Binding-site contacts:
Ligand atom C2 contacts residue HIS117 of chain 1.A at 3.5 Å.
Ligand atom C7 contacts residue TYR24 of chain 1.A at 2.9 Å (hydrophobic).
Ligand atom C15 contacts residue TYR24 of chain 1.A at 4.3 Å (hydrophobic).
Ligand atom C5 contacts residue TYR24 of chain 1.A at 4.0 Å (hydrophobic).
Ligand atom C2 contacts residue PHE118 of chain 1.A at 3.8 Å (hydrophobic).
Ligand atom O3 contacts residue NAP1 of chain 1.D at 2.8 Å.
Ligand atom C5 contacts residue PHE54 of chain 1.A at 3.8 Å (hydrophobic).
Ligand atom O3 contacts residue TYR55 of chain 1.A at 2.5 Å (h-bond).
Ligand atom C19 contacts residue VAL306 of chain 1.A at 3.8 Å (hydrophobic).
Ligand atom C11 contacts residue PHE310 of chain 1.A at 4.2 Å (hydrophobic).
Ligand atom C15 contacts residue GLU224 of chain 1.A at 4.1 Å.
Ligand atom C3 contacts residue TYR55 of chain 1.A at 3.6 Å (hydrophobic).
Ligand atom C4 contacts residue TYR55 of chain 1.A at 3.6 Å (hydrophobic).
Ligand atom C12 contacts residue ILE129 of chain 1.A at 4.3 Å (hydrophobic).
Ligand atom C3 contacts residue NAP1 of chain 1.D at 3.1 Å.
Ligand atom C4 contacts residue TYR24 of chain 1.A at 4.2 Å (hydrophobic).
Ligand atom C3 contacts residue HIS117 of chain 1.A at 3.6 Å.
Ligand atom C4 contacts residue NAP1 of chain 1.D at 3.8 Å.
Ligand atom C6 contacts residue PHE54 of chain 1.A at 4.2 Å (hydrophobic).
Ligand atom C10 contacts residue PHE54 of chain 1.A at 3.9 Å (hydrophobic).
Ligand atom C12 contacts residue PHE54 of chain 1.A at 4.5 Å (hydrophobic).
Ligand atom C7 contacts residue GLU224 of chain 1.A at 4.0 Å.
Ligand atom C11 contacts residue PHE54 of chain 1.A at 4.3 Å (hydrophobic).
Ligand atom C8 contacts residue TYR24 of chain 1.A at 4.2 Å (hydrophobic).
Ligand atom C15 contacts residue PRO225 of chain 1.A at 4.3 Å (hydrophobic).
Ligand atom C6 contacts residue TYR24 of chain 1.A at 2.6 Å (hydrophobic).
Ligand atom C9 contacts residue PHE54 of chain 1.A at 3.8 Å (hydrophobic).
Ligand atom C3 contacts residue PHE54 of chain 1.A at 4.4 Å (hydrophobic).
Ligand atom C4 contacts residue PHE54 of chain 1.A at 4.2 Å (hydrophobic).
Ligand atom C1 contacts residue PHE54 of chain 1.A at 3.8 Å (hydrophobic).
Ligand atom C16 contacts residue PRO225 of chain 1.A at 3.6 Å (hydrophobic).
Ligand atom C1 contacts residue PHE118 of chain 1.A at 4.0 Å (hydrophobic).
Ligand atom C2 contacts residue NAP1 of chain 1.D at 3.1 Å.
Ligand atom O3 contacts residue HIS117 of chain 1.A at 3.0 Å (h-bond).
Ligand atom C14 contacts residue TYR24 of chain 1.A at 4.4 Å (hydrophobic).

This protein binds this small molecule.
Small molecule (SMILES): C[C@]12CC[C@H]3[C@@H](CCC4=CC(=O)CC[C@@]43C)[C@@H]1CC[C@@H]2O

Sequence of chain 1.A:
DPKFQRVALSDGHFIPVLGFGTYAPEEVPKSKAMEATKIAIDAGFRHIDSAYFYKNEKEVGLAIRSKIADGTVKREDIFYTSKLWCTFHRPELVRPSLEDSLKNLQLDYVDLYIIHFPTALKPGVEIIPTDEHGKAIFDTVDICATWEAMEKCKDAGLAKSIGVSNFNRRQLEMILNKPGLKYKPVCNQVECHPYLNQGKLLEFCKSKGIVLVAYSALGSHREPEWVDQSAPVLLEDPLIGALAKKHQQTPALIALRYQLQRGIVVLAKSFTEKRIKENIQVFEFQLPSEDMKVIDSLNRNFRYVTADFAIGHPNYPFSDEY